The protein below binds the small molecule below.
Small molecule (SMILES): CC(=O)N[C@@H]1[C@@H](O)[C@H](O)[C@@H](CO)O[C@H]1O

Sequence of chain 1.A:
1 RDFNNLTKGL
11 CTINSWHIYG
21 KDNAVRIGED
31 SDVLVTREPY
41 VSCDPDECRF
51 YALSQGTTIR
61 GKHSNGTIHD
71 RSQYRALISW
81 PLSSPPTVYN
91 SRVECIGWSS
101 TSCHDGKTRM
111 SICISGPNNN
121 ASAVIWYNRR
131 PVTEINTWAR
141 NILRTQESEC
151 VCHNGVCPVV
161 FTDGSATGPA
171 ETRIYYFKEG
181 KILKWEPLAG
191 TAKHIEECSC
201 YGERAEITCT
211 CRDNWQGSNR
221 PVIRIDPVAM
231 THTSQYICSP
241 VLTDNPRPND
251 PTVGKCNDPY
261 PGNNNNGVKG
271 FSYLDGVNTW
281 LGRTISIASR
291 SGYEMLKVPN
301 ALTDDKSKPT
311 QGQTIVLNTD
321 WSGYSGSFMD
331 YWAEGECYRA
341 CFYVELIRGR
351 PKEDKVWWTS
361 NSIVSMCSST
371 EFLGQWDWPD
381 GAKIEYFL

Binding-site contacts:
Ligand atom C4 contacts residue ASN65 of chain 1.A at 4.4 Å.
Ligand atom C1 contacts residue TRP357 of chain 1.A at 3.7 Å (hydrophobic).
Ligand atom N2 contacts residue ASN65 of chain 1.A at 2.9 Å (h-bond).
Ligand atom C3 contacts residue ASN65 of chain 1.A at 3.9 Å.
Ligand atom C8 contacts residue TRP357 of chain 1.A at 3.3 Å (hydrophobic).
Ligand atom C5 contacts residue TRP357 of chain 1.A at 3.9 Å (hydrophobic).
Ligand atom O7 contacts residue ASN65 of chain 1.A at 3.4 Å (h-bond).
Ligand atom O5 contacts residue ASN65 of chain 1.A at 2.4 Å (h-bond).
Ligand atom C4 contacts residue TRP357 of chain 1.A at 4.5 Å (hydrophobic).
Ligand atom C8 contacts residue ASN65 of chain 1.A at 4.4 Å.
Ligand atom C5 contacts residue ASN65 of chain 1.A at 3.7 Å.
Ligand atom C7 contacts residue TRP357 of chain 1.A at 3.7 Å (hydrophobic).
Ligand atom O5 contacts residue TRP357 of chain 1.A at 4.3 Å.
Ligand atom N2 contacts residue TRP357 of chain 1.A at 3.1 Å (h-bond).
Ligand atom C1 contacts residue ASN65 of chain 1.A at 1.5 Å.
Ligand atom C7 contacts residue ASN65 of chain 1.A at 3.3 Å.
Ligand atom O3 contacts residue TRP357 of chain 1.A at 4.5 Å.
Ligand atom C3 contacts residue TRP357 of chain 1.A at 3.8 Å (hydrophobic).
Ligand atom C2 contacts residue TRP357 of chain 1.A at 4.0 Å (hydrophobic).
Ligand atom C2 contacts residue ASN65 of chain 1.A at 2.5 Å.